Sequence of chain 1.M:
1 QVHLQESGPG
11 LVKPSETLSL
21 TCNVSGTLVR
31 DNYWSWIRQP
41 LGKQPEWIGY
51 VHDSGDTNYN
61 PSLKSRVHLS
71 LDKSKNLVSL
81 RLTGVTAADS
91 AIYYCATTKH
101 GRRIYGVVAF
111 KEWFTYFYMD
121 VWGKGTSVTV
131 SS

Sequence of chain 1.N:
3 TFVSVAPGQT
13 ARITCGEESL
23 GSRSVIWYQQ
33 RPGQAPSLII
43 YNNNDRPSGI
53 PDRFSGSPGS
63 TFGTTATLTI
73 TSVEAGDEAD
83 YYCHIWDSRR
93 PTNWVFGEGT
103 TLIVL

The small molecule below binds the protein below.
Small molecule (SMILES): CC(=O)N[C@H]1[C@H](O[C@H]2[C@H](O)[C@@H](NC(C)=O)CO[C@@H]2CO)O[C@H](CO)[C@@H](O[C@@H]2O[C@H](CO[C@H]3O[C@H](CO)[C@@H](O)[C@H](O)[C@@H]3O)[C@@H](O)[C@H](O[C@H]3O[C@H](CO)[C@@H](O)[C@H](O)[C@@H]3O[C@H]3O[C@H](CO)[C@@H](O)[C@H](O)[C@@H]3O)[C@@H]2O)[C@@H]1O

Binding-site contacts:
Ligand atom C8 contacts residue ASN265 of chain 1.J at 3.3 Å.
Ligand atom O2 contacts residue ARG103 of chain 1.M at 3.8 Å.
Ligand atom C2 contacts residue ASN301 of chain 1.J at 2.4 Å.
Ligand atom C5 contacts residue ASN301 of chain 1.J at 3.7 Å.
Ligand atom C4 contacts residue ASN45 of chain 1.N at 3.5 Å.
Ligand atom C3 contacts residue GLY106 of chain 1.M at 3.7 Å.
Ligand atom N2 contacts residue HIS299 of chain 1.J at 3.6 Å (h-bond).
Ligand atom O5 contacts residue ARG103 of chain 1.M at 2.9 Å (salt-bridge).
Ligand atom O4 contacts residue VAL107 of chain 1.M at 3.9 Å.
Ligand atom O6 contacts residue ASN44 of chain 1.N at 2.8 Å (h-bond).
Ligand atom C5 contacts residue ARG103 of chain 1.M at 3.9 Å.
Ligand atom O3 contacts residue GLY106 of chain 1.M at 3.5 Å (h-bond).
Ligand atom C3 contacts residue ILE104 of chain 1.M at 3.8 Å (hydrophobic).
Ligand atom C4 contacts residue GLY106 of chain 1.M at 3.5 Å.
Ligand atom C4 contacts residue SER62 of chain 1.N at 3.7 Å.
Ligand atom C5 contacts residue ILE104 of chain 1.M at 3.8 Å (hydrophobic).
Ligand atom O4 contacts residue ASN45 of chain 1.N at 2.4 Å (h-bond).
Ligand atom C4 contacts residue ILE104 of chain 1.M at 3.9 Å (hydrophobic).
Ligand atom C2 contacts residue GLY106 of chain 1.M at 3.5 Å.
Ligand atom C8 contacts residue THR267 of chain 1.J at 3.8 Å.
Ligand atom C1 contacts residue ASN301 of chain 1.J at 1.4 Å.
Ligand atom O7 contacts residue ASN301 of chain 1.J at 3.8 Å.
Ligand atom O6 contacts residue ARG103 of chain 1.M at 2.6 Å (salt-bridge).
Ligand atom O7 contacts residue GLY106 of chain 1.M at 3.9 Å.
Ligand atom C6 contacts residue ARG103 of chain 1.M at 3.9 Å.
Ligand atom O7 contacts residue VAL108 of chain 1.M at 3.2 Å (h-bond).
Ligand atom C1 contacts residue ARG103 of chain 1.M at 3.5 Å.
Ligand atom N2 contacts residue ASN301 of chain 1.J at 2.8 Å (h-bond).
Ligand atom O4 contacts residue ILE104 of chain 1.M at 3.5 Å (h-bond).
Ligand atom C6 contacts residue ILE104 of chain 1.M at 3.9 Å (hydrophobic).
Ligand atom O5 contacts residue ASN301 of chain 1.J at 2.4 Å (h-bond).
Ligand atom C3 contacts residue HIS299 of chain 1.J at 3.9 Å.
Ligand atom O6 contacts residue SER24 of chain 1.N at 4.0 Å.
Ligand atom O3 contacts residue PRO60 of chain 1.N at 3.5 Å.
Ligand atom O3 contacts residue ASN45 of chain 1.N at 3.2 Å (h-bond).
Ligand atom O4 contacts residue ASN44 of chain 1.N at 4.0 Å.
Ligand atom O3 contacts residue GLY61 of chain 1.N at 3.3 Å (h-bond).
Ligand atom C3 contacts residue ASN45 of chain 1.N at 3.5 Å.
Ligand atom C3 contacts residue ASN301 of chain 1.J at 3.7 Å.
Ligand atom C7 contacts residue ASN301 of chain 1.J at 3.5 Å.

Sequence of chain 1.J:
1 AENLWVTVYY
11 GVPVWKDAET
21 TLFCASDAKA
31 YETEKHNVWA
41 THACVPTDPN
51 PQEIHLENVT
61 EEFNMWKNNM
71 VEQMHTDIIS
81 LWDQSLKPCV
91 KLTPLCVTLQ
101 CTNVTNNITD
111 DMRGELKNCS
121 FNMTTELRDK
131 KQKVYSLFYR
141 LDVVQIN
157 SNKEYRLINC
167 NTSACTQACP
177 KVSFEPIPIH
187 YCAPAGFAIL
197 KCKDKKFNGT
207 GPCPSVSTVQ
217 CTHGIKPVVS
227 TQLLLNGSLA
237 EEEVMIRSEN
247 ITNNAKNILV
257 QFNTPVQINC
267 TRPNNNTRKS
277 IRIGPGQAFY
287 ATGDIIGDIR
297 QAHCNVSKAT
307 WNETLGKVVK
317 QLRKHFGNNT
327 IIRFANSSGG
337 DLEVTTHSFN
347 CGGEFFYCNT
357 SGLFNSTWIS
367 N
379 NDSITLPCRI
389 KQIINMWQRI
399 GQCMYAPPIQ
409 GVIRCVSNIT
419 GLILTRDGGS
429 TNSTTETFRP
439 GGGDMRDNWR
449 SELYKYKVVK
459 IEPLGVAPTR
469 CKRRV